Binding-site contacts:
Ligand atom O7 contacts residue ASP6 of chain 1.A at 3.3 Å.
Ligand atom C7 contacts residue PHE5 of chain 1.A at 4.4 Å (hydrophobic).
Ligand atom C2 contacts residue ASN10 of chain 1.A at 2.4 Å.
Ligand atom C8 contacts residue ASP6 of chain 1.A at 3.8 Å.
Ligand atom O7 contacts residue ASN10 of chain 1.A at 4.2 Å.
Ligand atom O5 contacts residue ASN10 of chain 1.A at 2.4 Å (h-bond).
Ligand atom C5 contacts residue ASN10 of chain 1.A at 3.7 Å.
Ligand atom C8 contacts residue PHE5 of chain 1.A at 3.4 Å (hydrophobic).
Ligand atom C8 contacts residue PHE9 of chain 1.A at 3.7 Å (hydrophobic).
Ligand atom N2 contacts residue ASN10 of chain 1.A at 2.9 Å (h-bond).
Ligand atom C4 contacts residue ASN10 of chain 1.A at 4.2 Å.
Ligand atom C1 contacts residue ASN10 of chain 1.A at 1.4 Å.
Ligand atom C3 contacts residue ASN10 of chain 1.A at 3.8 Å.
Ligand atom C7 contacts residue ASP6 of chain 1.A at 3.8 Å.
Ligand atom C7 contacts residue ASN10 of chain 1.A at 3.8 Å.

This small molecule binds to this protein.
Small molecule (SMILES): CC(=O)N[C@H]1[C@H](O[C@H]2[C@H](O)[C@@H](NC(C)=O)CO[C@@H]2CO)O[C@H](CO)[C@@H](O)[C@@H]1O

Sequence of chain 1.A:
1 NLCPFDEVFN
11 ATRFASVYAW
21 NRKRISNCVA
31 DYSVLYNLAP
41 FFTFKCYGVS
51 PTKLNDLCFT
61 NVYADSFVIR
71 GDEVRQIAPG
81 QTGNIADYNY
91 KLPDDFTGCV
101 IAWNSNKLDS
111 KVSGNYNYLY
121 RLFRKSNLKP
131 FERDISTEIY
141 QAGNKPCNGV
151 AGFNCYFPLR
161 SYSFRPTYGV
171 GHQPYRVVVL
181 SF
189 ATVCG